Binding-site contacts:
Ligand atom N contacts residue ILE219 of chain 51.A at 4.0 Å.
Ligand atom C7 contacts residue TYR192 of chain 51.A at 4.4 Å (hydrophobic).
Ligand atom C5 contacts residue ILE95 of chain 51.A at 3.8 Å (hydrophobic).
Ligand atom CA2 contacts residue PHE115 of chain 51.A at 4.3 Å (hydrophobic).
Ligand atom C2 contacts residue TYR146 of chain 51.A at 3.9 Å (hydrophobic).
Ligand atom C7 contacts residue VAL117 of chain 51.A at 4.3 Å (hydrophobic).
Ligand atom C1 contacts residue ILE183 of chain 51.A at 4.2 Å (hydrophobic).
Ligand atom C3 contacts residue ILE95 of chain 51.A at 4.2 Å (hydrophobic).
Ligand atom C contacts residue TYR210 of chain 51.A at 4.1 Å (hydrophobic).
Ligand atom O contacts residue TYR192 of chain 51.A at 3.9 Å.
Ligand atom C9 contacts residue PHE115 of chain 51.A at 4.1 Å (hydrophobic).
Ligand atom OXT contacts residue ASN194 of chain 51.A at 4.3 Å.
Ligand atom C contacts residue TYR192 of chain 51.A at 4.2 Å (hydrophobic).
Ligand atom C10 contacts residue TYR192 of chain 51.A at 4.3 Å (hydrophobic).
Ligand atom OXT contacts residue TYR210 of chain 51.A at 3.0 Å (h-bond).
Ligand atom C7 contacts residue ILE95 of chain 51.A at 4.3 Å (hydrophobic).
Ligand atom OXT contacts residue MET216 of chain 51.A at 4.2 Å.
Ligand atom N contacts residue MET181 of chain 51.A at 3.9 Å.
Ligand atom N contacts residue TYR146 of chain 51.A at 4.1 Å.
Ligand atom C8 contacts residue MET216 of chain 51.A at 3.9 Å (hydrophobic).
Ligand atom C5 contacts residue ILE183 of chain 51.A at 4.4 Å (hydrophobic).
Ligand atom C8 contacts residue TYR192 of chain 51.A at 3.6 Å (hydrophobic).
Ligand atom C4 contacts residue ILE95 of chain 51.A at 4.0 Å (hydrophobic).
Ligand atom C4 contacts residue ILE183 of chain 51.A at 4.2 Å (hydrophobic).
Ligand atom C1 contacts residue VAL119 of chain 51.A at 4.2 Å (hydrophobic).
Ligand atom C7 contacts residue PHE240 of chain 51.A at 3.9 Å (hydrophobic).
Ligand atom C2 contacts residue ILE95 of chain 51.A at 3.8 Å (hydrophobic).
Ligand atom O contacts residue ASN194 of chain 51.A at 3.0 Å (h-bond).
Ligand atom C9 contacts residue PHE240 of chain 51.A at 4.1 Å (hydrophobic).
Ligand atom C5 contacts residue PHE240 of chain 51.A at 4.1 Å (hydrophobic).
Ligand atom C10 contacts residue MET216 of chain 51.A at 3.6 Å (hydrophobic).
Ligand atom C6 contacts residue ILE95 of chain 51.A at 4.1 Å (hydrophobic).
Ligand atom C3 contacts residue ILE183 of chain 51.A at 3.7 Å (hydrophobic).
Ligand atom C9 contacts residue TYR192 of chain 51.A at 4.1 Å (hydrophobic).
Ligand atom O contacts residue LEU107 of chain 51.A at 4.4 Å.
Ligand atom C6 contacts residue TYR192 of chain 51.A at 4.4 Å (hydrophobic).
Ligand atom O contacts residue VAL113 of chain 51.A at 4.0 Å.
Ligand atom C1 contacts residue ILE219 of chain 51.A at 4.1 Å (hydrophobic).
Ligand atom C contacts residue ASN194 of chain 51.A at 4.0 Å.
Ligand atom C2 contacts residue ILE183 of chain 51.A at 4.2 Å (hydrophobic).

Sequence of chain 51.A:
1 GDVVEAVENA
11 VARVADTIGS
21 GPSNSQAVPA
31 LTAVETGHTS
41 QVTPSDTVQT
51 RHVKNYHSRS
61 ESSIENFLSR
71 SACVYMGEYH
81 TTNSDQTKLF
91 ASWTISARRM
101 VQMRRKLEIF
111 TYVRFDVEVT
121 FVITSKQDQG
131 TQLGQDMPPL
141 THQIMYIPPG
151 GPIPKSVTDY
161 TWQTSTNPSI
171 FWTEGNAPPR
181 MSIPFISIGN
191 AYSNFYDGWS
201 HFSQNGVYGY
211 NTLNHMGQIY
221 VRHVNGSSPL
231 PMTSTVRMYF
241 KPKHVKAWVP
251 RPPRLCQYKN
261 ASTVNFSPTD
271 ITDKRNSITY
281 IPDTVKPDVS

This protein binds this small molecule.
Small molecule (SMILES): NCCCCCCCCCCCC(=O)O